A small-molecule ligand and the protein it binds are described below.
Small molecule (SMILES): FC(F)(F)c1cccc(-c2[nH]ncc2-c2ccncc2)c1

Binding-site contacts:
Ligand atom N14 contacts residue ASP497 of chain 1.A at 2.9 Å (salt-bridge).
Ligand atom C2 contacts residue HIS525 of chain 1.A at 3.4 Å.
Ligand atom F8 contacts residue LEU409 of chain 1.A at 3.5 Å.
Ligand atom C1 contacts residue PHE268 of chain 1.A at 3.4 Å (hydrophobic).
Ligand atom F10 contacts residue LEU409 of chain 1.A at 3.4 Å.
Ligand atom N19 contacts residue LEU418 of chain 1.A at 4.0 Å.
Ligand atom C2 contacts residue ASP336 of chain 1.A at 3.9 Å.
Ligand atom C13 contacts residue VAL499 of chain 1.A at 3.7 Å (hydrophobic).
Ligand atom N19 contacts residue LEU409 of chain 1.A at 4.0 Å.
Ligand atom C6 contacts residue PHE268 of chain 1.A at 3.8 Å (hydrophobic).
Ligand atom F9 contacts residue TYR384 of chain 1.A at 3.1 Å.
Ligand atom C17 contacts residue TRP526 of chain 1.A at 3.7 Å (hydrophobic).
Ligand atom F10 contacts residue MET420 of chain 1.A at 3.3 Å.
Ligand atom C7 contacts residue LEU409 of chain 1.A at 4.0 Å (hydrophobic).
Ligand atom C4 contacts residue MET420 of chain 1.A at 3.8 Å (hydrophobic).
Ligand atom C5 contacts residue TYR384 of chain 1.A at 4.0 Å (hydrophobic).
Ligand atom C13 contacts residue HIS525 of chain 1.A at 3.4 Å.
Ligand atom N15 contacts residue ASP497 of chain 1.A at 4.0 Å.
Ligand atom F8 contacts residue LEU429 of chain 1.A at 3.8 Å.
Ligand atom F9 contacts residue PHE388 of chain 1.A at 3.8 Å.
Ligand atom F9 contacts residue LEU429 of chain 1.A at 3.6 Å.
Ligand atom F10 contacts residue LEU418 of chain 1.A at 3.9 Å.
Ligand atom C6 contacts residue TYR384 of chain 1.A at 3.9 Å (hydrophobic).
Ligand atom C21 contacts residue MET420 of chain 1.A at 3.7 Å (hydrophobic).
Ligand atom F9 contacts residue MET420 of chain 1.A at 3.8 Å.
Ligand atom C1 contacts residue TYR467 of chain 1.A at 3.8 Å (hydrophobic).
Ligand atom N14 contacts residue VAL499 of chain 1.A at 3.3 Å.
Ligand atom N15 contacts residue HIS525 of chain 1.A at 3.2 Å (h-bond).
Ligand atom F8 contacts residue PHE388 of chain 1.A at 3.5 Å.
Ligand atom C11 contacts residue HIS525 of chain 1.A at 3.6 Å.
Ligand atom C12 contacts residue HIS525 of chain 1.A at 3.7 Å.
Ligand atom C20 contacts residue LEU418 of chain 1.A at 3.8 Å (hydrophobic).
Ligand atom C13 contacts residue ASP497 of chain 1.A at 3.6 Å.
Ligand atom C20 contacts residue MET420 of chain 1.A at 3.7 Å (hydrophobic).
Ligand atom N15 contacts residue VAL499 of chain 1.A at 3.7 Å.
Ligand atom N14 contacts residue HIS525 of chain 1.A at 3.2 Å (h-bond).
Ligand atom C18 contacts residue TRP526 of chain 1.A at 3.9 Å (hydrophobic).
Ligand atom C3 contacts residue HIS525 of chain 1.A at 4.0 Å.
Ligand atom C18 contacts residue LEU409 of chain 1.A at 3.4 Å (hydrophobic).
Ligand atom C6 contacts residue TYR467 of chain 1.A at 4.0 Å (hydrophobic).

Sequence of chain 1.A:
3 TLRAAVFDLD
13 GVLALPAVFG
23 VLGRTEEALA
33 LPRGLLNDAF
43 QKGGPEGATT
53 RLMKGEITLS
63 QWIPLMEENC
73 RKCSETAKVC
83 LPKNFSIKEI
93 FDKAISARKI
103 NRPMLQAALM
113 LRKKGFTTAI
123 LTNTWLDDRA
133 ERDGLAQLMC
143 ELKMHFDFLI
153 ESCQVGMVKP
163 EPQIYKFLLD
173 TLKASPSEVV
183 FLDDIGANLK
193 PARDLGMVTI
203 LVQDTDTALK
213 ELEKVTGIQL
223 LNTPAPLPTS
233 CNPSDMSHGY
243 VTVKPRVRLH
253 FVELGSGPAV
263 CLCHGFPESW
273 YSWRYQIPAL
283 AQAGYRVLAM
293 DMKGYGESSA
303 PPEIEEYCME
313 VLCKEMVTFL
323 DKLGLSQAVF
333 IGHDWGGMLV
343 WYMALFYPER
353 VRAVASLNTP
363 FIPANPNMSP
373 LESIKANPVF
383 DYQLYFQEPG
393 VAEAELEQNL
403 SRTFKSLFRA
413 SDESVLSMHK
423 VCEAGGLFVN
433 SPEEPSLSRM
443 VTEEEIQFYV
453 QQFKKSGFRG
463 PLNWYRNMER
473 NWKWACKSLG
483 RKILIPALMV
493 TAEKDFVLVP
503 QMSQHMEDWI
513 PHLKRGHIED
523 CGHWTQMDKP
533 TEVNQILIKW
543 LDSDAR